Binding-site contacts:
Ligand atom N9 contacts residue PRO421 of chain 21.A at 4.4 Å.
Ligand atom C2 contacts residue GLY639 of chain 21.A at 3.1 Å.
Ligand atom C5 contacts residue PRO421 of chain 21.A at 4.1 Å (hydrophobic).
Ligand atom N1 contacts residue VAL420 of chain 21.A at 3.7 Å.
Ligand atom C3' contacts residue HIS630 of chain 21.A at 4.4 Å.
Ligand atom O1P contacts residue LYS641 of chain 30.A at 4.0 Å.
Ligand atom N1 contacts residue PHE638 of chain 21.A at 4.3 Å.
Ligand atom N6 contacts residue GLY639 of chain 21.A at 3.6 Å (h-bond).
Ligand atom C2 contacts residue PRO631 of chain 21.A at 3.3 Å (hydrophobic).
Ligand atom C8 contacts residue PRO421 of chain 21.A at 4.3 Å (hydrophobic).
Ligand atom N7 contacts residue SER632 of chain 21.A at 4.1 Å.
Ligand atom N9 contacts residue HIS630 of chain 21.A at 4.2 Å.
Ligand atom C8 contacts residue HIS630 of chain 21.A at 3.3 Å.
Ligand atom N3 contacts residue GLY639 of chain 21.A at 4.3 Å.
Ligand atom C2 contacts residue PRO421 of chain 21.A at 4.5 Å (hydrophobic).
Ligand atom N7 contacts residue PRO421 of chain 21.A at 4.2 Å.
Ligand atom C4 contacts residue PRO631 of chain 21.A at 4.0 Å (hydrophobic).
Ligand atom C6 contacts residue PRO421 of chain 21.A at 4.1 Å (hydrophobic).
Ligand atom N7 contacts residue ASN609 of chain 21.A at 3.8 Å.
Ligand atom C2 contacts residue VAL420 of chain 21.A at 4.3 Å (hydrophobic).
Ligand atom C6 contacts residue SER632 of chain 21.A at 3.9 Å.
Ligand atom C4 contacts residue PRO421 of chain 21.A at 4.3 Å (hydrophobic).
Ligand atom N6 contacts residue VAL420 of chain 21.A at 4.0 Å.
Ligand atom N6 contacts residue GLY637 of chain 21.A at 3.7 Å.
Ligand atom N1 contacts residue PRO421 of chain 21.A at 4.3 Å.
Ligand atom N6 contacts residue PHE638 of chain 21.A at 3.9 Å.
Ligand atom C1' contacts residue PRO631 of chain 21.A at 4.3 Å (hydrophobic).
Ligand atom N1 contacts residue GLY639 of chain 21.A at 3.1 Å (h-bond).
Ligand atom C6 contacts residue VAL420 of chain 21.A at 4.0 Å (hydrophobic).
Ligand atom N1 contacts residue PRO631 of chain 21.A at 3.5 Å (h-bond).
Ligand atom C5 contacts residue PRO631 of chain 21.A at 4.2 Å (hydrophobic).
Ligand atom C2' contacts residue HIS630 of chain 21.A at 3.2 Å.
Ligand atom C5 contacts residue SER632 of chain 21.A at 4.1 Å.
Ligand atom C6 contacts residue PRO631 of chain 21.A at 3.9 Å (hydrophobic).
Ligand atom N6 contacts residue SER632 of chain 21.A at 3.3 Å (h-bond).
Ligand atom C1' contacts residue HIS630 of chain 21.A at 4.0 Å.
Ligand atom C6 contacts residue GLY639 of chain 21.A at 3.8 Å.
Ligand atom N3 contacts residue PRO631 of chain 21.A at 3.6 Å.
Ligand atom N7 contacts residue HIS630 of chain 21.A at 4.1 Å.
Ligand atom O2P contacts residue ASP626 of chain 30.A at 4.2 Å.

Sequence of chain 21.A:
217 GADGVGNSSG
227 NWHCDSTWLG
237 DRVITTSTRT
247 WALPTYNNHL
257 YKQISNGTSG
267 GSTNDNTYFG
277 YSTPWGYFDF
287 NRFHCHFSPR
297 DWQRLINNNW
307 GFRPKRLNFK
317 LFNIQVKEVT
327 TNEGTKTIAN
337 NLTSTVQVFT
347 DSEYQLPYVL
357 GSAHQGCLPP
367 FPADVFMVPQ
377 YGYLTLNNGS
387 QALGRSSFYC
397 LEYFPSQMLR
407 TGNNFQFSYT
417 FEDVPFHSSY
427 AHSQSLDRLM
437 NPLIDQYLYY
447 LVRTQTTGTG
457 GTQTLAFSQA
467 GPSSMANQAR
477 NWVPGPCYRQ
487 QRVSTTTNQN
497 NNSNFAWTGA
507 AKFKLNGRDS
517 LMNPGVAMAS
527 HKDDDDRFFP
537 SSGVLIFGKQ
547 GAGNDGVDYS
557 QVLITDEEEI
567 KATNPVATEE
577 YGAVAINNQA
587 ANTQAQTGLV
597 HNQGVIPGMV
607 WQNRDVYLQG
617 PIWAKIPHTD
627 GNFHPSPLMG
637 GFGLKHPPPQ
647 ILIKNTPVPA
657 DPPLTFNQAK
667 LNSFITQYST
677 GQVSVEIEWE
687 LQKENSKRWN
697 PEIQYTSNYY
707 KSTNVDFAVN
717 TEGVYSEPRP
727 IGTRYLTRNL

Sequence of chain 30.A:
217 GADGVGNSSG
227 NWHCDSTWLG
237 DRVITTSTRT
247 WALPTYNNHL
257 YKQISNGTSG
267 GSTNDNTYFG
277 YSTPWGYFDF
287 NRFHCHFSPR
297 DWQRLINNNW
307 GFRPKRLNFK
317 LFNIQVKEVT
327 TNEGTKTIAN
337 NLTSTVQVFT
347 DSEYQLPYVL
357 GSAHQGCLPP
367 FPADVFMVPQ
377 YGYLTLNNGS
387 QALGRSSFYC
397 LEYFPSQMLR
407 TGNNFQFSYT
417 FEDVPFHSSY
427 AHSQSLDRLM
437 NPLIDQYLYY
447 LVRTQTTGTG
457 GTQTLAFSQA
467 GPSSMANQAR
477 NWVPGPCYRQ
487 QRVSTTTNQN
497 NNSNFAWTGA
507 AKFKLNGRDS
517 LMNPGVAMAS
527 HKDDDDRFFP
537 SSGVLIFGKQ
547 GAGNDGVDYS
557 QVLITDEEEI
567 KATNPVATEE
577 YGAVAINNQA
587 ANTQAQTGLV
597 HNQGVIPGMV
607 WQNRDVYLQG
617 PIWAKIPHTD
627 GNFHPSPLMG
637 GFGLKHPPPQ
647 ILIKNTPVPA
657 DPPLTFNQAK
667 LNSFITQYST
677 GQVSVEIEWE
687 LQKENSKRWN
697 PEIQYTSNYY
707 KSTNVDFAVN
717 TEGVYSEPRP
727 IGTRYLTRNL

This small molecule binds to this protein.
Small molecule (SMILES): Nc1ncnc2c1ncn2[C@H]1C[C@H](O)[C@@H](COP(=O)(O)O)O1